Sequence of chain 1.C:
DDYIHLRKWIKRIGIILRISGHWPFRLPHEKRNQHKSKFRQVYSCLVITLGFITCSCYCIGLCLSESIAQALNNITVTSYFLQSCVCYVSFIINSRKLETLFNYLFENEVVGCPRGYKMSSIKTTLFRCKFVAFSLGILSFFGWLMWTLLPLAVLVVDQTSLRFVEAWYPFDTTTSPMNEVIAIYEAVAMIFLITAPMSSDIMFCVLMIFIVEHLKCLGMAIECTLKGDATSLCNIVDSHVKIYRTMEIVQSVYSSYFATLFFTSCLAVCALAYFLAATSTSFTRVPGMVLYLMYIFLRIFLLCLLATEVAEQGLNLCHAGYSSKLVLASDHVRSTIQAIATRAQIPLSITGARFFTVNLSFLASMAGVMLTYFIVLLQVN

This protein binds this small molecule.
Small molecule (SMILES): C=CCc1ccc(O)c(OC)c1

Binding-site contacts:
Ligand atom C7 contacts residue TYR384 of chain 1.C at 4.4 Å (hydrophobic).
Ligand atom C6 contacts residue TYR384 of chain 1.C at 3.8 Å (hydrophobic).
Ligand atom O1 contacts residue TYR384 of chain 1.C at 3.7 Å.
Ligand atom C3 contacts residue TYR387 of chain 1.C at 4.4 Å (hydrophobic).
Ligand atom C9 contacts residue TRP162 of chain 1.C at 3.5 Å (hydrophobic).
Ligand atom C7 contacts residue ILE217 of chain 1.C at 3.7 Å (hydrophobic).
Ligand atom C3 contacts residue ILE217 of chain 1.C at 4.3 Å (hydrophobic).
Ligand atom C5 contacts residue TYR384 of chain 1.C at 3.5 Å (hydrophobic).
Ligand atom C2 contacts residue ILE217 of chain 1.C at 3.6 Å (hydrophobic).
Ligand atom C10 contacts residue TYR387 of chain 1.C at 3.6 Å (hydrophobic).
Ligand atom C2 contacts residue MET213 of chain 1.C at 4.3 Å (hydrophobic).
Ligand atom O1 contacts residue LEU383 of chain 1.C at 4.0 Å.
Ligand atom C10 contacts residue SER155 of chain 1.C at 3.7 Å.
Ligand atom C9 contacts residue MET213 of chain 1.C at 3.7 Å (hydrophobic).
Ligand atom C4 contacts residue MET213 of chain 1.C at 4.2 Å (hydrophobic).
Ligand atom C7 contacts residue MET213 of chain 1.C at 3.7 Å (hydrophobic).
Ligand atom C6 contacts residue TRP162 of chain 1.C at 4.1 Å (hydrophobic).
Ligand atom C10 contacts residue ILE217 of chain 1.C at 3.9 Å (hydrophobic).
Ligand atom O1 contacts residue TYR387 of chain 1.C at 4.5 Å.
Ligand atom C8 contacts residue VAL92 of chain 1.C at 4.4 Å (hydrophobic).
Ligand atom C4 contacts residue TYR384 of chain 1.C at 4.0 Å (hydrophobic).
Ligand atom C3 contacts residue TYR384 of chain 1.C at 3.5 Å (hydrophobic).
Ligand atom O1 contacts residue TRP159 of chain 1.C at 4.3 Å.
Ligand atom C8 contacts residue MET213 of chain 1.C at 4.3 Å (hydrophobic).
Ligand atom C4 contacts residue ILE217 of chain 1.C at 4.2 Å (hydrophobic).
Ligand atom C1 contacts residue TYR384 of chain 1.C at 3.6 Å (hydrophobic).
Ligand atom C9 contacts residue VAL92 of chain 1.C at 3.5 Å (hydrophobic).
Ligand atom C2 contacts residue TYR384 of chain 1.C at 3.8 Å (hydrophobic).
Ligand atom C10 contacts residue TYR95 of chain 1.C at 4.3 Å (hydrophobic).
Ligand atom O2 contacts residue TYR384 of chain 1.C at 4.0 Å.
Ligand atom C5 contacts residue GLY158 of chain 1.C at 4.1 Å.
Ligand atom C8 contacts residue TYR95 of chain 1.C at 4.1 Å (hydrophobic).
Ligand atom O2 contacts residue TYR387 of chain 1.C at 3.2 Å.
Ligand atom C8 contacts residue TYR384 of chain 1.C at 4.0 Å (hydrophobic).
Ligand atom C4 contacts residue TRP162 of chain 1.C at 4.0 Å (hydrophobic).
Ligand atom C6 contacts residue GLY158 of chain 1.C at 3.9 Å.
Ligand atom C5 contacts residue TRP159 of chain 1.C at 4.4 Å (hydrophobic).
Ligand atom C7 contacts residue TYR95 of chain 1.C at 4.1 Å (hydrophobic).
Ligand atom O1 contacts residue GLY158 of chain 1.C at 3.2 Å.
Ligand atom C1 contacts residue ILE217 of chain 1.C at 3.6 Å (hydrophobic).